A protein and the small-molecule ligand that binds it are described below.
Small molecule (SMILES): C[C@H](CS)C(=O)N[C@@H](C(=O)O)c1ccc(F)cc1

Binding-site contacts:
Ligand atom C07 contacts residue TYR36 of chain 1.D at 3.7 Å (hydrophobic).
Ligand atom S14 contacts residue HIS83 of chain 1.D at 3.7 Å.
Ligand atom C07 contacts residue ARG174 of chain 1.D at 3.1 Å.
Ligand atom C05 contacts residue ARG174 of chain 1.D at 3.3 Å.
Ligand atom C06 contacts residue ARG174 of chain 1.D at 3.3 Å.
Ligand atom S14 contacts residue ZN1 of chain 1.P at 2.0 Å.
Ligand atom C06 contacts residue TYR36 of chain 1.D at 3.0 Å (hydrophobic).
Ligand atom C04 contacts residue TYR36 of chain 1.D at 3.4 Å (hydrophobic).
Ligand atom C12 contacts residue ZN1 of chain 1.Q at 3.5 Å.
Ligand atom O17 contacts residue ARG174 of chain 1.D at 3.0 Å (salt-bridge).
Ligand atom O18 contacts residue HIS148 of chain 1.D at 3.6 Å.
Ligand atom C13 contacts residue ASP87 of chain 1.D at 3.0 Å.
Ligand atom C12 contacts residue ASP87 of chain 1.D at 3.6 Å.
Ligand atom C16 contacts residue ASN179 of chain 1.D at 3.7 Å.
Ligand atom C02 contacts residue ARG174 of chain 1.D at 3.3 Å.
Ligand atom O18 contacts residue HIS209 of chain 1.D at 3.2 Å.
Ligand atom C13 contacts residue ZN1 of chain 1.Q at 3.2 Å.
Ligand atom S14 contacts residue ZN1 of chain 1.Q at 2.1 Å.
Ligand atom N09 contacts residue HIS209 of chain 1.D at 3.3 Å (h-bond).
Ligand atom S14 contacts residue HIS148 of chain 1.D at 3.2 Å (h-bond).
Ligand atom O17 contacts residue ASN179 of chain 1.D at 2.8 Å (h-bond).
Ligand atom S14 contacts residue HIS209 of chain 1.D at 3.8 Å.
Ligand atom O18 contacts residue ZN1 of chain 1.Q at 3.3 Å.
Ligand atom O17 contacts residue GLY178 of chain 1.D at 3.7 Å.
Ligand atom O11 contacts residue ASN179 of chain 1.D at 2.9 Å (h-bond).
Ligand atom S14 contacts residue CYS167 of chain 1.D at 3.7 Å.
Ligand atom C04 contacts residue ARG174 of chain 1.D at 3.5 Å.
Ligand atom S14 contacts residue HIS85 of chain 1.D at 3.4 Å (h-bond).
Ligand atom C03 contacts residue ARG174 of chain 1.D at 3.6 Å.
Ligand atom N09 contacts residue ZN1 of chain 1.Q at 3.7 Å.
Ligand atom C10 contacts residue ASN179 of chain 1.D at 3.8 Å.
Ligand atom S14 contacts residue ASP87 of chain 1.D at 3.3 Å (salt-bridge).
Ligand atom F08 contacts residue TYR36 of chain 1.D at 3.4 Å.
Ligand atom C05 contacts residue TYR36 of chain 1.D at 3.1 Å (hydrophobic).
Ligand atom F08 contacts residue ARG174 of chain 1.D at 3.5 Å.
Ligand atom C03 contacts residue HIS209 of chain 1.D at 3.5 Å.
Ligand atom C13 contacts residue ZN1 of chain 1.P at 3.2 Å.
Ligand atom C13 contacts residue HIS85 of chain 1.D at 3.6 Å.
Ligand atom C15 contacts residue TRP56 of chain 1.D at 3.5 Å (hydrophobic).
Ligand atom C16 contacts residue ARG174 of chain 1.D at 3.4 Å.

Sequence of chain 1.D:
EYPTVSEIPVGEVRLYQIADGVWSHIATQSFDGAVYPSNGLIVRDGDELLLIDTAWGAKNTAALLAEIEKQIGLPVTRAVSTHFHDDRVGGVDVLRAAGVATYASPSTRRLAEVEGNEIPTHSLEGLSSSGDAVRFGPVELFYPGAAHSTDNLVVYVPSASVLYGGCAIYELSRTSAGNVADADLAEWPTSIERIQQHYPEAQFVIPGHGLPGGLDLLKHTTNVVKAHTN